Binding-site contacts:
Ligand atom O3 contacts residue GLY289 of chain 1.B at 3.7 Å.
Ligand atom O2 contacts residue TRP267 of chain 1.B at 3.0 Å (h-bond).
Ligand atom O5 contacts residue THR60 of chain 1.A at 3.9 Å.
Ligand atom O1 contacts residue TRP298 of chain 1.B at 3.9 Å.
Ligand atom C5 contacts residue TRP298 of chain 1.B at 3.9 Å (hydrophobic).
Ligand atom O3 contacts residue ASP292 of chain 1.B at 2.6 Å (salt-bridge).
Ligand atom C5 contacts residue TYR187 of chain 1.A at 3.8 Å (hydrophobic).
Ligand atom C5 contacts residue ASP292 of chain 1.B at 3.4 Å.
Ligand atom O4 contacts residue GLU291 of chain 1.B at 3.3 Å (salt-bridge).
Ligand atom C4 contacts residue GLU291 of chain 1.B at 3.8 Å.
Ligand atom O3 contacts residue GLU291 of chain 1.B at 4.0 Å.
Ligand atom C2 contacts residue GLY269 of chain 1.B at 4.4 Å.
Ligand atom C1 contacts residue TRP267 of chain 1.B at 3.9 Å (hydrophobic).
Ligand atom C2 contacts residue TRP267 of chain 1.B at 3.8 Å (hydrophobic).
Ligand atom O2 contacts residue GLY269 of chain 1.B at 3.0 Å (h-bond).
Ligand atom O4 contacts residue TRP298 of chain 1.B at 3.7 Å.
Ligand atom O5 contacts residue TRP298 of chain 1.B at 3.0 Å (h-bond).
Ligand atom O3 contacts residue TYR187 of chain 1.A at 3.4 Å.
Ligand atom O1 contacts residue TRP267 of chain 1.B at 3.1 Å (h-bond).
Ligand atom C4 contacts residue TYR187 of chain 1.A at 3.7 Å (hydrophobic).
Ligand atom O5 contacts residue ALA297 of chain 1.B at 3.3 Å.
Ligand atom O1 contacts residue GLY299 of chain 1.B at 3.6 Å.
Ligand atom C1 contacts residue GLU291 of chain 1.B at 3.1 Å.
Ligand atom O3 contacts residue THR288 of chain 1.B at 3.4 Å (h-bond).
Ligand atom C3 contacts residue ASP292 of chain 1.B at 3.4 Å.
Ligand atom O1 contacts residue GLU291 of chain 1.B at 2.5 Å (salt-bridge).
Ligand atom C5 contacts residue GLU291 of chain 1.B at 4.1 Å.
Ligand atom C4 contacts residue TRP298 of chain 1.B at 4.4 Å (hydrophobic).
Ligand atom O1 contacts residue GLU270 of chain 1.B at 3.9 Å.
Ligand atom C2 contacts residue GLU291 of chain 1.B at 3.3 Å.
Ligand atom C3 contacts residue TYR187 of chain 1.A at 4.2 Å (hydrophobic).
Ligand atom C2 contacts residue GLU270 of chain 1.B at 3.3 Å.
Ligand atom O2 contacts residue GLU291 of chain 1.B at 2.6 Å (salt-bridge).
Ligand atom C5 contacts residue THR60 of chain 1.A at 3.9 Å.
Ligand atom O2 contacts residue GLU270 of chain 1.B at 3.5 Å.
Ligand atom O5 contacts residue ASP292 of chain 1.B at 2.7 Å (salt-bridge).
Ligand atom C4 contacts residue ASP292 of chain 1.B at 4.0 Å.
Ligand atom C3 contacts residue GLU291 of chain 1.B at 3.3 Å.
Ligand atom C1 contacts residue GLU270 of chain 1.B at 3.4 Å.
Ligand atom O5 contacts residue GLU291 of chain 1.B at 3.3 Å (salt-bridge).

The small molecule below binds the protein below.
Small molecule (SMILES): OC[C@H]1O[C@@H](O)[C@@H](O)[C@@H]1O

Sequence of chain 1.B:
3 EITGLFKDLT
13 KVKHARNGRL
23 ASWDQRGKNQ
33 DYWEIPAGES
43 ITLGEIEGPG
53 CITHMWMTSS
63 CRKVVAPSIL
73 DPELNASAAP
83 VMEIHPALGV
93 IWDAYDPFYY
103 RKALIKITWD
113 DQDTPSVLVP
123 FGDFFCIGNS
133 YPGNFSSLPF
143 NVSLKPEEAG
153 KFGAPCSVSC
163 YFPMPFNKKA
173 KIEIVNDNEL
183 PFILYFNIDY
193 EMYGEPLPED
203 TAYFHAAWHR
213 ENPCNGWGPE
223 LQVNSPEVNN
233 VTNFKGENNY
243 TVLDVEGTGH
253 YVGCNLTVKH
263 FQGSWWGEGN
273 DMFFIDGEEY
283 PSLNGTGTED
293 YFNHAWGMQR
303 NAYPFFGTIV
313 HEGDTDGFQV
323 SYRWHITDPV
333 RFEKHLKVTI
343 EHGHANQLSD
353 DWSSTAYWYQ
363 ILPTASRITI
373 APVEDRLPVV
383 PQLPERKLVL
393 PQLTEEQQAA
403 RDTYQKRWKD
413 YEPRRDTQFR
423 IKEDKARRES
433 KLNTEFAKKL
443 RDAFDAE

Sequence of chain 1.A:
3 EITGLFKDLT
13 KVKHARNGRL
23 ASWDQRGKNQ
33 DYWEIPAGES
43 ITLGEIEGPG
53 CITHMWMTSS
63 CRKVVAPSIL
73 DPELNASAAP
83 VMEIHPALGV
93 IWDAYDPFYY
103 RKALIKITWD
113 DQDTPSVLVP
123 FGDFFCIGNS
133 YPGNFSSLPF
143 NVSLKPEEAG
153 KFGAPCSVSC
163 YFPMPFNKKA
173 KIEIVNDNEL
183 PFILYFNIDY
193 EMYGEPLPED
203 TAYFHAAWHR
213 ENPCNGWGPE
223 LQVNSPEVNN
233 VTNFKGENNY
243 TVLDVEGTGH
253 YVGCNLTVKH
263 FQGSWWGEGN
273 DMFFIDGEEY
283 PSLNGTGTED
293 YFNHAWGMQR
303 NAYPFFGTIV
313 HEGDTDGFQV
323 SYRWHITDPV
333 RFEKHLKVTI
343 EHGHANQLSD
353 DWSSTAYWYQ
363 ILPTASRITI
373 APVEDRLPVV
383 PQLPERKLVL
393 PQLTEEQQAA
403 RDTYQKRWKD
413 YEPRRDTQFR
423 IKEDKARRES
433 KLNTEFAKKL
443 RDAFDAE